Sequence of chain 1.A:
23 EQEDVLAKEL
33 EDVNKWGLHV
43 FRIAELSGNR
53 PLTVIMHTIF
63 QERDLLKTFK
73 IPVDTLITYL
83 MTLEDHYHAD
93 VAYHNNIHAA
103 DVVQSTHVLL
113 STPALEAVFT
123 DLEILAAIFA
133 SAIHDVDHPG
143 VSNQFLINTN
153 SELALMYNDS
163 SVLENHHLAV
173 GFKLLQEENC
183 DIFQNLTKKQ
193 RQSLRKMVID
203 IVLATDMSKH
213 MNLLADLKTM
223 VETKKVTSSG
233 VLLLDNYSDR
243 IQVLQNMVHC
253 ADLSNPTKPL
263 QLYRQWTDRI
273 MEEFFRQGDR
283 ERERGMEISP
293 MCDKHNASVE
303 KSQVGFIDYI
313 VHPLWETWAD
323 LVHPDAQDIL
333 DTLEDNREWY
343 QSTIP

Binding-site contacts:
Ligand atom C11 contacts residue THR269 of chain 1.A at 4.1 Å.
Ligand atom C12 contacts residue ILE272 of chain 1.A at 4.1 Å (hydrophobic).
Ligand atom C3 contacts residue ILE272 of chain 1.A at 3.7 Å (hydrophobic).
Ligand atom C10 contacts residue SER304 of chain 1.A at 4.0 Å.
Ligand atom O2 contacts residue ILE272 of chain 1.A at 3.5 Å.
Ligand atom C5 contacts residue ILE272 of chain 1.A at 4.0 Å (hydrophobic).
Ligand atom C7 contacts residue ILE272 of chain 1.A at 4.3 Å (hydrophobic).
Ligand atom C4 contacts residue PHE308 of chain 1.A at 3.7 Å (hydrophobic).
Ligand atom C11 contacts residue GLN305 of chain 1.A at 4.1 Å.
Ligand atom C4 contacts residue ILE272 of chain 1.A at 3.9 Å (hydrophobic).
Ligand atom C1 contacts residue PHE276 of chain 1.A at 4.1 Å (hydrophobic).
Ligand atom O2 contacts residue PHE308 of chain 1.A at 3.7 Å.
Ligand atom C11 contacts residue ILE272 of chain 1.A at 3.9 Å (hydrophobic).
Ligand atom C7 contacts residue TYR95 of chain 1.A at 4.2 Å (hydrophobic).
Ligand atom C6 contacts residue ILE272 of chain 1.A at 4.3 Å (hydrophobic).
Ligand atom C11 contacts residue TRP268 of chain 1.A at 4.2 Å (hydrophobic).
Ligand atom O2 contacts residue GLN305 of chain 1.A at 3.2 Å (h-bond).
Ligand atom C12 contacts residue HIS96 of chain 1.A at 3.4 Å.
Ligand atom C7 contacts residue PHE308 of chain 1.A at 4.4 Å (hydrophobic).
Ligand atom O1 contacts residue GLN305 of chain 1.A at 2.7 Å (h-bond).
Ligand atom O3 contacts residue HIS96 of chain 1.A at 3.3 Å.
Ligand atom O1 contacts residue ILE272 of chain 1.A at 4.3 Å.
Ligand atom C11 contacts residue PHE308 of chain 1.A at 4.3 Å (hydrophobic).
Ligand atom C6 contacts residue PHE276 of chain 1.A at 4.1 Å (hydrophobic).
Ligand atom C2 contacts residue GLN305 of chain 1.A at 3.8 Å.
Ligand atom C10 contacts residue PHE308 of chain 1.A at 3.7 Å (hydrophobic).
Ligand atom C11 contacts residue ASN257 of chain 1.A at 3.6 Å.
Ligand atom C11 contacts residue TYR265 of chain 1.A at 4.5 Å (hydrophobic).
Ligand atom C9 contacts residue PHE276 of chain 1.A at 4.0 Å (hydrophobic).
Ligand atom C1 contacts residue PHE308 of chain 1.A at 3.8 Å (hydrophobic).
Ligand atom C10 contacts residue MET293 of chain 1.A at 3.5 Å (hydrophobic).
Ligand atom C6 contacts residue PHE308 of chain 1.A at 3.7 Å (hydrophobic).
Ligand atom O1 contacts residue PHE308 of chain 1.A at 3.5 Å.
Ligand atom C3 contacts residue PHE308 of chain 1.A at 3.4 Å (hydrophobic).
Ligand atom C3 contacts residue GLN305 of chain 1.A at 4.0 Å.
Ligand atom C2 contacts residue ILE272 of chain 1.A at 4.1 Å (hydrophobic).
Ligand atom C10 contacts residue GLN305 of chain 1.A at 3.3 Å.
Ligand atom C2 contacts residue PHE308 of chain 1.A at 3.5 Å (hydrophobic).
Ligand atom C9 contacts residue PHE308 of chain 1.A at 4.2 Å (hydrophobic).
Ligand atom C5 contacts residue PHE308 of chain 1.A at 3.7 Å (hydrophobic).

The protein below binds the small molecule below.
Small molecule (SMILES): COc1cc2c(cc1OC)CN(C=O)CC2